Sequence of chain 1.B:
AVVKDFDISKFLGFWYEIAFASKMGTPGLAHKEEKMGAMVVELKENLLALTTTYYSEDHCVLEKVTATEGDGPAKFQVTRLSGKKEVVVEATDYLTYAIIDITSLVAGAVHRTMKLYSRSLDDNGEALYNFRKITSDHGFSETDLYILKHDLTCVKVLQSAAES

Binding-site contacts:
Ligand atom C17 contacts residue ILE8 of chain 1.B at 3.5 Å (hydrophobic).
Ligand atom C15 contacts residue LYS85 of chain 1.B at 4.0 Å.
Ligand atom C9 contacts residue LEU50 of chain 1.B at 3.9 Å (hydrophobic).
Ligand atom C4 contacts residue TRP15 of chain 1.B at 3.7 Å (hydrophobic).
Ligand atom C15 contacts residue ARG80 of chain 1.B at 3.4 Å.
Ligand atom C15 contacts residue ILE102 of chain 1.B at 4.2 Å (hydrophobic).
Ligand atom C4 contacts residue ALA98 of chain 1.B at 4.1 Å (hydrophobic).
Ligand atom C20 contacts residue LYS85 of chain 1.B at 3.6 Å.
Ligand atom C10 contacts residue VAL87 of chain 1.B at 4.1 Å (hydrophobic).
Ligand atom C3 contacts residue ALA98 of chain 1.B at 4.2 Å (hydrophobic).
Ligand atom C6 contacts residue ILE100 of chain 1.B at 4.3 Å (hydrophobic).
Ligand atom C18 contacts residue TYR117 of chain 1.B at 3.1 Å (hydrophobic).
Ligand atom C14 contacts residue ARG80 of chain 1.B at 4.0 Å.
Ligand atom C20 contacts residue VAL78 of chain 1.B at 4.1 Å (hydrophobic).
Ligand atom C3 contacts residue TRP15 of chain 1.B at 3.6 Å (hydrophobic).
Ligand atom C16 contacts residue PHE76 of chain 1.B at 4.3 Å (hydrophobic).
Ligand atom C19 contacts residue LEU50 of chain 1.B at 3.5 Å (hydrophobic).
Ligand atom O1 contacts residue LYS115 of chain 1.B at 3.3 Å (salt-bridge).
Ligand atom C2 contacts residue PHE11 of chain 1.B at 3.7 Å (hydrophobic).
Ligand atom O2 contacts residue ARG80 of chain 1.B at 2.7 Å (salt-bridge).
Ligand atom C16 contacts residue PHE6 of chain 1.B at 4.2 Å (hydrophobic).
Ligand atom O2 contacts residue LYS85 of chain 1.B at 3.0 Å.
Ligand atom C8 contacts residue LEU50 of chain 1.B at 4.0 Å (hydrophobic).
Ligand atom C19 contacts residue VAL87 of chain 1.B at 4.3 Å (hydrophobic).
Ligand atom C20 contacts residue ARG80 of chain 1.B at 3.0 Å.
Ligand atom C16 contacts residue ILE100 of chain 1.B at 4.0 Å (hydrophobic).
Ligand atom C5 contacts residue TYR117 of chain 1.B at 4.3 Å (hydrophobic).
Ligand atom C16 contacts residue VAL89 of chain 1.B at 3.3 Å (hydrophobic).
Ligand atom C13 contacts residue ARG80 of chain 1.B at 3.8 Å.
Ligand atom C13 contacts residue ILE102 of chain 1.B at 3.9 Å (hydrophobic).
Ligand atom C11 contacts residue VAL87 of chain 1.B at 4.0 Å (hydrophobic).
Ligand atom C14 contacts residue ILE102 of chain 1.B at 3.5 Å (hydrophobic).
Ligand atom C7 contacts residue ILE100 of chain 1.B at 4.3 Å (hydrophobic).
Ligand atom C9 contacts residue VAL87 of chain 1.B at 4.0 Å (hydrophobic).
Ligand atom C3 contacts residue PHE11 of chain 1.B at 3.6 Å (hydrophobic).
Ligand atom C19 contacts residue ALA67 of chain 1.B at 4.1 Å (hydrophobic).
Ligand atom C17 contacts residue VAL41 of chain 1.B at 4.3 Å (hydrophobic).
Ligand atom C2 contacts residue ALA98 of chain 1.B at 4.2 Å (hydrophobic).
Ligand atom C12 contacts residue ILE102 of chain 1.B at 3.9 Å (hydrophobic).
Ligand atom C4 contacts residue TYR117 of chain 1.B at 4.0 Å (hydrophobic).

A protein and the small-molecule ligand that binds it are described below.
Small molecule (SMILES): CC1=C(/C=C/C(C)=C\C=C\C(C)=C\C(=O)O)C(C)(C)CCC1